Binding-site contacts:
Ligand atom C4' contacts residue GLN82 of chain 1.D at 3.9 Å.
Ligand atom O4' contacts residue GLY88 of chain 1.D at 3.3 Å (h-bond).
Ligand atom O3' contacts residue GLY88 of chain 1.D at 3.7 Å.
Ligand atom C5 contacts residue GLY255 of chain 1.D at 3.7 Å.
Ligand atom N9 contacts residue SER87 of chain 1.D at 3.2 Å (h-bond).
Ligand atom C5' contacts residue SER85 of chain 1.D at 3.8 Å.
Ligand atom O6 contacts residue GLY256 of chain 1.D at 2.7 Å (h-bond).
Ligand atom C4 contacts residue SER87 of chain 1.D at 3.5 Å.
Ligand atom C4' contacts residue LYS89 of chain 1.D at 3.9 Å.
Ligand atom N4 contacts residue GLY256 of chain 1.D at 3.5 Å (h-bond).
Ligand atom N7 contacts residue GLY255 of chain 1.D at 3.1 Å.
Ligand atom N1 contacts residue GLN237 of chain 1.D at 3.6 Å.
Ligand atom O4' contacts residue SER87 of chain 1.D at 2.8 Å (h-bond).
Ligand atom N4 contacts residue TYR254 of chain 1.D at 3.0 Å (h-bond).
Ligand atom C1' contacts residue SER87 of chain 1.D at 2.9 Å.
Ligand atom O3' contacts residue LYS89 of chain 1.D at 3.0 Å.
Ligand atom C6 contacts residue GLY256 of chain 1.D at 3.4 Å.
Ligand atom O5' contacts residue DCZ1 of chain 1.E at 2.3 Å (h-bond).
Ligand atom C4' contacts residue SER87 of chain 1.D at 3.9 Å.
Ligand atom C4 contacts residue TYR254 of chain 1.D at 3.7 Å (hydrophobic).
Ligand atom OP2 contacts residue ARG97 of chain 1.D at 2.9 Å (salt-bridge).
Ligand atom C6 contacts residue GLN237 of chain 1.D at 3.4 Å.
Ligand atom C5 contacts residue SER87 of chain 1.D at 3.7 Å.
Ligand atom C5' contacts residue DCZ1 of chain 1.E at 3.3 Å.
Ligand atom OP2 contacts residue LYS89 of chain 1.D at 3.9 Å.
Ligand atom C8 contacts residue SER87 of chain 1.D at 3.1 Å.
Ligand atom C5 contacts residue GLN237 of chain 1.D at 3.6 Å.
Ligand atom OP1 contacts residue ARG97 of chain 1.D at 2.9 Å (salt-bridge).
Ligand atom C5' contacts residue GLN82 of chain 1.D at 3.9 Å.
Ligand atom C5 contacts residue TYR254 of chain 1.D at 3.6 Å (hydrophobic).
Ligand atom C3' contacts residue LYS89 of chain 1.D at 3.7 Å.
Ligand atom P contacts residue ARG97 of chain 1.D at 3.2 Å.
Ligand atom O6 contacts residue GLY255 of chain 1.D at 3.6 Å.
Ligand atom O3' contacts residue GLN82 of chain 1.D at 3.8 Å.
Ligand atom O6 contacts residue GLN237 of chain 1.D at 3.5 Å.
Ligand atom N3 contacts residue SER87 of chain 1.D at 3.8 Å.
Ligand atom OP1 contacts residue LYS89 of chain 1.D at 2.9 Å (salt-bridge).
Ligand atom P contacts residue LYS89 of chain 1.D at 3.5 Å.
Ligand atom C4' contacts residue GLY88 of chain 1.D at 3.7 Å.
Ligand atom N7 contacts residue SER87 of chain 1.D at 3.5 Å (h-bond).

Sequence of chain 1.D:
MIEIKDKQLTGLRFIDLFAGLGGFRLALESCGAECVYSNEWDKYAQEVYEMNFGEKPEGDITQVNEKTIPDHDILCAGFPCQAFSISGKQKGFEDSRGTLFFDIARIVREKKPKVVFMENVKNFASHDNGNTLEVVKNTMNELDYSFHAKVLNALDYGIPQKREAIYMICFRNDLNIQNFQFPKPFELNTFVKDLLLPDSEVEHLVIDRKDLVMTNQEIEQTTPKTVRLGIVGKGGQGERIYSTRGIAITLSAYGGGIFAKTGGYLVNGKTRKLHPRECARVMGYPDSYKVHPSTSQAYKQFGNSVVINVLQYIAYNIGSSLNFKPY

The protein below binds the small molecule below.
Small molecule (SMILES): Cc1cn([C@H]2C[C@H](O[P](=O)(O)OC[C@H]3O[C@@H](n4cnc5c(N)ncnc54)C[C@@H]3O[P](=O)(O)OC[C@H]3O[C@@H](n4cc(C)c(=O)[nH]c4=O)C[C@@H]3O[P](=O)(O)OC[C@H]3O[C@@H](n4ccc(N)nc4=O)C[C@@H]3O)[C@@H](CO[P](=O)(O)O[C@H]3C[C@H](n4ccc(N)nc4=O)O[C@@H]3CO[P](=O)(O)O[C@H]3C[C@H](n4cnc5c(=O)nc(N)[nH]c54)O[C@@H]3CO)O2)c(=O)[nH]c1=O